This protein binds this small molecule.
Small molecule (SMILES): CC(=O)N[C@@H]1[C@@H](O)[C@H](O)[C@@H](CO)O[C@H]1O

Binding-site contacts:
Ligand atom C2 contacts residue ASN560 of chain 1.A at 2.4 Å.
Ligand atom C7 contacts residue THR529 of chain 1.A at 4.2 Å.
Ligand atom C5 contacts residue ASN560 of chain 1.A at 3.5 Å.
Ligand atom O7 contacts residue ASN560 of chain 1.A at 3.3 Å (h-bond).
Ligand atom O5 contacts residue ASN560 of chain 1.A at 2.2 Å (h-bond).
Ligand atom C8 contacts residue SER526 of chain 1.A at 3.9 Å.
Ligand atom C5 contacts residue GLN559 of chain 1.A at 4.1 Å.
Ligand atom C4 contacts residue ASN560 of chain 1.A at 4.1 Å.
Ligand atom C7 contacts residue ASN560 of chain 1.A at 3.4 Å.
Ligand atom C1 contacts residue ASN560 of chain 1.A at 1.4 Å.
Ligand atom O5 contacts residue GLN559 of chain 1.A at 4.0 Å.
Ligand atom N2 contacts residue ASN560 of chain 1.A at 3.0 Å (h-bond).
Ligand atom C3 contacts residue ASN560 of chain 1.A at 3.7 Å.
Ligand atom C8 contacts residue THR529 of chain 1.A at 3.5 Å.
Ligand atom C6 contacts residue ASN560 of chain 1.A at 4.1 Å.

Sequence of chain 1.A:
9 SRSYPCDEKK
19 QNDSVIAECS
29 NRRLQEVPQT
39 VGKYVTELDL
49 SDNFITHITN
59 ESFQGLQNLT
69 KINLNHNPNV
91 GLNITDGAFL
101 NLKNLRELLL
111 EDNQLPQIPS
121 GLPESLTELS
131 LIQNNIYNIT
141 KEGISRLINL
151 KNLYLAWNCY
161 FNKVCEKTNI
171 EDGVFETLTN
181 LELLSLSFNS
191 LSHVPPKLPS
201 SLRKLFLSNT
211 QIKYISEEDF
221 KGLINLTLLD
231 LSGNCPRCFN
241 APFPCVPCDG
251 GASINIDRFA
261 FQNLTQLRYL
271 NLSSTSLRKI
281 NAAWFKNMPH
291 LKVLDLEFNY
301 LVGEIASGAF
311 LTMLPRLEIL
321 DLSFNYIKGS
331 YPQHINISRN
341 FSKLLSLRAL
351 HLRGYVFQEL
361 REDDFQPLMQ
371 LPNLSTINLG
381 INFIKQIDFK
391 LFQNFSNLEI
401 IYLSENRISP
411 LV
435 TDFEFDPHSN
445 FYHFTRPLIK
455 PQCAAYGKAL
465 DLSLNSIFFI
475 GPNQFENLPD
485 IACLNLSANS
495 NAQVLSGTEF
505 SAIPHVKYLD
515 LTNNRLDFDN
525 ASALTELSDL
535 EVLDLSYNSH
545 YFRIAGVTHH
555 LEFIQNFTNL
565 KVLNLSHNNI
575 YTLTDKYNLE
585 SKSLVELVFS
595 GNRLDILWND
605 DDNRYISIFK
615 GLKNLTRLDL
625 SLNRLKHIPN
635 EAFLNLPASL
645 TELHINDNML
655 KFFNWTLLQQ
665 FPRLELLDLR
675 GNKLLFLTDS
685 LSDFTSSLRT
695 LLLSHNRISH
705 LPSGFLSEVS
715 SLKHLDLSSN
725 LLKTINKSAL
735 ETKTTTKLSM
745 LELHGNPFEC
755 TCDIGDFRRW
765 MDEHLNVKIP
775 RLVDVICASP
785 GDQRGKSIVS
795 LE